A small-molecule ligand and the protein it binds are described below.
Small molecule (SMILES): CC1(C#Cc2cnc3c(c2)[C@]2(COC(N)=N2)c2cc(-c4cccnc4F)ccc2O3)COC1

Binding-site contacts:
Ligand atom C8 contacts residue TYR90 of chain 1.A at 3.5 Å (hydrophobic).
Ligand atom F29 contacts residue LEU49 of chain 1.A at 3.3 Å.
Ligand atom C19 contacts residue ASP51 of chain 1.A at 3.5 Å.
Ligand atom C26 contacts residue GLY30 of chain 1.A at 3.3 Å.
Ligand atom O7 contacts residue ILE137 of chain 1.A at 3.4 Å.
Ligand atom C30 contacts residue ILE145 of chain 1.A at 3.4 Å (hydrophobic).
Ligand atom C15 contacts residue GLY249 of chain 1.A at 3.8 Å.
Ligand atom C19 contacts residue GLY249 of chain 1.A at 3.5 Å.
Ligand atom C4 contacts residue TYR90 of chain 1.A at 3.6 Å (hydrophobic).
Ligand atom O18 contacts residue GLY249 of chain 1.A at 3.7 Å.
Ligand atom O7 contacts residue PHE127 of chain 1.A at 3.2 Å.
Ligand atom O31 contacts residue ARG147 of chain 1.A at 2.8 Å (salt-bridge).
Ligand atom C8 contacts residue ILE137 of chain 1.A at 3.6 Å (hydrophobic).
Ligand atom C27 contacts residue GLY30 of chain 1.A at 3.4 Å.
Ligand atom C12 contacts residue TRP95 of chain 1.A at 3.5 Å (hydrophobic).
Ligand atom N25 contacts residue GLY32 of chain 1.A at 3.6 Å.
Ligand atom N20 contacts residue ASP51 of chain 1.A at 2.6 Å (salt-bridge).
Ligand atom N21 contacts residue ASP51 of chain 1.A at 2.8 Å (salt-bridge).
Ligand atom C2 contacts residue LEU49 of chain 1.A at 3.4 Å (hydrophobic).
Ligand atom N25 contacts residue GLY249 of chain 1.A at 3.6 Å.
Ligand atom C26 contacts residue GLN31 of chain 1.A at 3.6 Å.
Ligand atom C9 contacts residue TYR90 of chain 1.A at 3.7 Å (hydrophobic).
Ligand atom C33 contacts residue TYR217 of chain 1.A at 3.7 Å (hydrophobic).
Ligand atom C3 contacts residue TYR90 of chain 1.A at 3.7 Å (hydrophobic).
Ligand atom C4 contacts residue ILE137 of chain 1.A at 3.6 Å (hydrophobic).
Ligand atom C30 contacts residue ARG147 of chain 1.A at 3.4 Å.
Ligand atom C3 contacts residue PHE127 of chain 1.A at 3.6 Å (hydrophobic).
Ligand atom N11 contacts residue TYR90 of chain 1.A at 3.4 Å.
Ligand atom O7 contacts residue TYR90 of chain 1.A at 3.3 Å.
Ligand atom N21 contacts residue ASP247 of chain 1.A at 2.9 Å (salt-bridge).
Ligand atom C6 contacts residue GLY249 of chain 1.A at 3.5 Å.
Ligand atom C16 contacts residue SER54 of chain 1.A at 3.8 Å.
Ligand atom C17 contacts residue TYR90 of chain 1.A at 3.5 Å (hydrophobic).
Ligand atom C26 contacts residue GLY32 of chain 1.A at 3.4 Å.
Ligand atom N11 contacts residue TRP95 of chain 1.A at 3.1 Å (h-bond).
Ligand atom N21 contacts residue GLY249 of chain 1.A at 3.6 Å.
Ligand atom C12 contacts residue TYR90 of chain 1.A at 3.6 Å (hydrophobic).
Ligand atom C24 contacts residue GLY249 of chain 1.A at 3.1 Å.
Ligand atom C1 contacts residue LEU49 of chain 1.A at 3.6 Å (hydrophobic).
Ligand atom F29 contacts residue GLY249 of chain 1.A at 2.8 Å.

Sequence of chain 1.A:
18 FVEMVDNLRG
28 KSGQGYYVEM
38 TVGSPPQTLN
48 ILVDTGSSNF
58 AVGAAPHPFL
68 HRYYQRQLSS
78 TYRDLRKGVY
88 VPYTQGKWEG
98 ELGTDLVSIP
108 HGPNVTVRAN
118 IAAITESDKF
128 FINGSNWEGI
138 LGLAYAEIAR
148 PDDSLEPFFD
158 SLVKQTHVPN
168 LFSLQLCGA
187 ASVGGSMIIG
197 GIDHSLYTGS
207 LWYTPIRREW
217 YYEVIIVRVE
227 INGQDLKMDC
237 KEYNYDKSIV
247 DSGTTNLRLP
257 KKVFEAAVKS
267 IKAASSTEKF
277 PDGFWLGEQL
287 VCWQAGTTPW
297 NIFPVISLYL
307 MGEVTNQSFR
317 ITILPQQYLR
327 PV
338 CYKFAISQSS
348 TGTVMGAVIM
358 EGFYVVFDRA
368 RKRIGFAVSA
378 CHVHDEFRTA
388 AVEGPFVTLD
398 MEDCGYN